Sequence of chain 1.A:
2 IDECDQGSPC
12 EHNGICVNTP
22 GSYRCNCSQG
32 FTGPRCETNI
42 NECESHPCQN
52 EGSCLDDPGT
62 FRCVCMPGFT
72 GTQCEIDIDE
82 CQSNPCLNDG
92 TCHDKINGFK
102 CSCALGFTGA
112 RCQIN

Binding-site contacts:
Ligand atom C8 contacts residue GLY72 of chain 1.A at 3.9 Å.
Ligand atom N2 contacts residue THR71 of chain 1.A at 2.9 Å (h-bond).
Ligand atom C1 contacts residue GLY72 of chain 1.A at 4.0 Å.
Ligand atom O5 contacts residue THR71 of chain 1.A at 2.2 Å (h-bond).
Ligand atom O7 contacts residue GLY72 of chain 1.A at 3.1 Å (h-bond).
Ligand atom C3 contacts residue THR71 of chain 1.A at 3.8 Å.
Ligand atom C4 contacts residue THR71 of chain 1.A at 4.1 Å.
Ligand atom C5 contacts residue THR71 of chain 1.A at 3.5 Å.
Ligand atom N2 contacts residue GLY72 of chain 1.A at 4.1 Å.
Ligand atom C7 contacts residue THR71 of chain 1.A at 3.3 Å.
Ligand atom O7 contacts residue THR73 of chain 1.A at 3.9 Å.
Ligand atom C2 contacts residue GLY72 of chain 1.A at 4.4 Å.
Ligand atom C1 contacts residue THR71 of chain 1.A at 1.5 Å.
Ligand atom O7 contacts residue THR71 of chain 1.A at 3.2 Å (h-bond).
Ligand atom C2 contacts residue THR71 of chain 1.A at 2.4 Å.
Ligand atom C7 contacts residue GLY72 of chain 1.A at 3.5 Å.
Ligand atom O6 contacts residue ILE79 of chain 1.A at 4.0 Å.

A protein and the small-molecule ligand that binds it are described below.
Small molecule (SMILES): CC(=O)N[C@@H]1[C@@H](O)[C@H](O)[C@@H](CO)O[C@H]1O